Binding-site contacts:
Ligand atom C9 contacts residue ALA227 of chain 1.B at 4.0 Å (hydrophobic).
Ligand atom C10 contacts residue GLU220 of chain 1.B at 3.2 Å.
Ligand atom C8 contacts residue SER225 of chain 1.B at 4.5 Å.
Ligand atom C11 contacts residue SER225 of chain 1.B at 3.8 Å.
Ligand atom C12 contacts residue PHE223 of chain 1.B at 4.5 Å (hydrophobic).
Ligand atom C9 contacts residue GLU220 of chain 1.B at 4.3 Å.
Ligand atom P1 contacts residue HIS228 of chain 1.B at 4.3 Å.
Ligand atom O4 contacts residue GLY221 of chain 1.B at 4.5 Å.
Ligand atom O3 contacts residue LEU224 of chain 1.B at 4.2 Å.
Ligand atom C8 contacts residue GLU220 of chain 1.B at 3.8 Å.
Ligand atom C1 contacts residue GLY221 of chain 1.B at 3.9 Å.
Ligand atom O3 contacts residue TYR222 of chain 1.B at 3.4 Å (h-bond).
Ligand atom C1 contacts residue LEU24 of chain 1.B at 4.2 Å (hydrophobic).
Ligand atom O3 contacts residue GLY221 of chain 1.B at 2.3 Å (h-bond).
Ligand atom C13 contacts residue MET27 of chain 1.B at 4.0 Å (hydrophobic).
Ligand atom C13 contacts residue LEU24 of chain 1.B at 4.1 Å (hydrophobic).
Ligand atom P1 contacts residue GLY221 of chain 1.B at 3.7 Å.
Ligand atom C7 contacts residue GLU220 of chain 1.B at 3.8 Å.
Ligand atom C1 contacts residue ASP28 of chain 1.B at 3.5 Å.
Ligand atom P1 contacts residue SER225 of chain 1.B at 1.4 Å.
Ligand atom O3 contacts residue PHE223 of chain 1.B at 3.3 Å (h-bond).
Ligand atom O4 contacts residue PHE223 of chain 1.B at 3.2 Å (h-bond).
Ligand atom O4 contacts residue HIS228 of chain 1.B at 4.4 Å.
Ligand atom P1 contacts residue PHE223 of chain 1.B at 3.1 Å.
Ligand atom O3 contacts residue GLU220 of chain 1.B at 3.3 Å.
Ligand atom C13 contacts residue GLY221 of chain 1.B at 4.1 Å.
Ligand atom C11 contacts residue TYR222 of chain 1.B at 4.0 Å (hydrophobic).
Ligand atom C11 contacts residue GLY221 of chain 1.B at 3.8 Å.
Ligand atom C6 contacts residue GLY221 of chain 1.B at 4.1 Å.
Ligand atom C6 contacts residue GLU220 of chain 1.B at 3.5 Å.
Ligand atom C8 contacts residue ALA227 of chain 1.B at 3.7 Å (hydrophobic).
Ligand atom C11 contacts residue PHE223 of chain 1.B at 3.5 Å (hydrophobic).
Ligand atom O3 contacts residue SER225 of chain 1.B at 2.5 Å (h-bond).
Ligand atom C6 contacts residue SER225 of chain 1.B at 3.5 Å.
Ligand atom C5 contacts residue SER225 of chain 1.B at 2.5 Å.
Ligand atom C5 contacts residue GLY221 of chain 1.B at 4.3 Å.
Ligand atom O4 contacts residue SER225 of chain 1.B at 2.6 Å (h-bond).

Sequence of chain 1.B:
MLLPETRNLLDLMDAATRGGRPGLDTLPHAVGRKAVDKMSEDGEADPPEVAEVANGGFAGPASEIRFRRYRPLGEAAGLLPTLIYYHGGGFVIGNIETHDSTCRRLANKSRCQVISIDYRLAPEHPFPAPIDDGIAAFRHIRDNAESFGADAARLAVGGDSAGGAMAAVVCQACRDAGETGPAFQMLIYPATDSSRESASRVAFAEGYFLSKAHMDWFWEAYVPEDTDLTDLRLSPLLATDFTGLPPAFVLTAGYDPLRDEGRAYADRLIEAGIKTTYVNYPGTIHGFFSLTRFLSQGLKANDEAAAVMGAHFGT

This small molecule binds to this protein.
Small molecule (SMILES): CCCCCC[P](=O)(O)OCCCC